The small molecule below binds the protein below.
Small molecule (SMILES): CC(=O)N[C@@H]1[C@@H](O)[C@H](O)[C@@H](CO)O[C@H]1O

Binding-site contacts:
Ligand atom C5 contacts residue SER89 of chain 52.B at 4.3 Å.
Ligand atom C4 contacts residue ASN87 of chain 52.B at 4.2 Å.
Ligand atom O5 contacts residue SER79 of chain 52.B at 4.4 Å.
Ligand atom C5 contacts residue LEU151 of chain 52.B at 4.1 Å (hydrophobic).
Ligand atom O5 contacts residue SER89 of chain 52.B at 4.1 Å.
Ligand atom C6 contacts residue LEU151 of chain 52.B at 3.8 Å (hydrophobic).
Ligand atom O7 contacts residue ASP85 of chain 52.B at 4.3 Å.
Ligand atom C1 contacts residue ASN87 of chain 52.B at 1.4 Å.
Ligand atom C4 contacts residue LEU151 of chain 52.B at 4.4 Å (hydrophobic).
Ligand atom N2 contacts residue ASN87 of chain 52.B at 2.9 Å (h-bond).
Ligand atom O4 contacts residue LEU151 of chain 52.B at 3.7 Å.
Ligand atom O7 contacts residue ASN87 of chain 52.B at 3.9 Å.
Ligand atom C5 contacts residue ASN87 of chain 52.B at 3.7 Å.
Ligand atom C2 contacts residue ASN87 of chain 52.B at 2.4 Å.
Ligand atom C7 contacts residue ASN87 of chain 52.B at 3.6 Å.
Ligand atom O5 contacts residue ASN87 of chain 52.B at 2.3 Å (h-bond).
Ligand atom C1 contacts residue SER89 of chain 52.B at 4.5 Å.
Ligand atom C3 contacts residue ASN87 of chain 52.B at 3.7 Å.
Ligand atom O6 contacts residue LEU151 of chain 52.B at 3.4 Å.

Sequence of chain 52.B:
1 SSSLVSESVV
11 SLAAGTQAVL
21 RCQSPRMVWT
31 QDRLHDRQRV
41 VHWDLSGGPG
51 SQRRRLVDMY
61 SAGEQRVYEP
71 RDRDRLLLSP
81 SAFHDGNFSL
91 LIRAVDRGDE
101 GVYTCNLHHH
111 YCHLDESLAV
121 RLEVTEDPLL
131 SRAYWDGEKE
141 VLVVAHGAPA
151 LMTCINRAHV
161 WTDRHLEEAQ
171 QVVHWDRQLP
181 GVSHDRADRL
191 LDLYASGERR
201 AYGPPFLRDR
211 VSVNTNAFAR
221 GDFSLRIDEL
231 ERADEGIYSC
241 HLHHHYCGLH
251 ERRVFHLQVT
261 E